Sequence of chain 1.A:
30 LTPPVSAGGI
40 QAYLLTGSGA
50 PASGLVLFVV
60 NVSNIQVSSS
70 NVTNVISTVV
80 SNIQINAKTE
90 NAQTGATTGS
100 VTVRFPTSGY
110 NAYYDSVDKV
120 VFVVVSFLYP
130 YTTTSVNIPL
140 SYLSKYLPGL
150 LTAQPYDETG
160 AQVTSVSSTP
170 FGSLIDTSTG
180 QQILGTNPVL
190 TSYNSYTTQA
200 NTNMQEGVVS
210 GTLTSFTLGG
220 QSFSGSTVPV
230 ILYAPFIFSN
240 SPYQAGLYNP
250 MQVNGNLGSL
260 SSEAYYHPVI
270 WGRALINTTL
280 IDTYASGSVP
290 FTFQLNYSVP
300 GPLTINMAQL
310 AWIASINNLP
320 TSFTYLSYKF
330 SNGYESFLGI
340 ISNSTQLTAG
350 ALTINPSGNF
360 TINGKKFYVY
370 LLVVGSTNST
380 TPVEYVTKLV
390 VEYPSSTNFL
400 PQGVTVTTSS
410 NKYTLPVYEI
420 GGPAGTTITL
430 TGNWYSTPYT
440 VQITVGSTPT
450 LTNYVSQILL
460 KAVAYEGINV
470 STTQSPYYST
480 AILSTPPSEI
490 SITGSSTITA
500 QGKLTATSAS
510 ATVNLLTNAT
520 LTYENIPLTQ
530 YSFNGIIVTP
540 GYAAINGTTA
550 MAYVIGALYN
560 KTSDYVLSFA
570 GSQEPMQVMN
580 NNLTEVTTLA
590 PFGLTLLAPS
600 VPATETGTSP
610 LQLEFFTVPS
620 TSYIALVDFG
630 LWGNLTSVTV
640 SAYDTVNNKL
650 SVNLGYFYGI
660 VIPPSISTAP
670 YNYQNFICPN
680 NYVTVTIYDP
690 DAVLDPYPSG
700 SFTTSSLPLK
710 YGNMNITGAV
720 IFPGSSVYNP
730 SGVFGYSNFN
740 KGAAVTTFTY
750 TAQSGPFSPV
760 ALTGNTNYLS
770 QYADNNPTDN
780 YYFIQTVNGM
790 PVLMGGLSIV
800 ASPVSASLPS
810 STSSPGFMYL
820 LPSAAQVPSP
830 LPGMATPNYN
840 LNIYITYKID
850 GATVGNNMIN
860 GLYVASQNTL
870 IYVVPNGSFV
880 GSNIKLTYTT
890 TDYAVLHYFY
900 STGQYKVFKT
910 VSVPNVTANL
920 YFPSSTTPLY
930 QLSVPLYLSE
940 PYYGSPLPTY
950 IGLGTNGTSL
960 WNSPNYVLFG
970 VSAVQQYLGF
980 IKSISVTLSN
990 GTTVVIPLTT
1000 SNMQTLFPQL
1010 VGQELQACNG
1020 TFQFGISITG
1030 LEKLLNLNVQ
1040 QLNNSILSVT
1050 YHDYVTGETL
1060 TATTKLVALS

A protein and the small-molecule ligand that binds it are described below.
Small molecule (SMILES): CC(=O)N[C@H]1[C@H](O[C@H]2[C@H](O)[C@@H](NC(C)=O)CO[C@@H]2CO)O[C@H](CO)[C@@H](O)[C@@H]1O

Binding-site contacts:
Ligand atom N2 contacts residue ASN1018 of chain 1.A at 3.1 Å (h-bond).
Ligand atom C6 contacts residue THR1020 of chain 1.A at 4.4 Å.
Ligand atom C1 contacts residue ASN1018 of chain 1.A at 1.4 Å.
Ligand atom C5 contacts residue ASN1018 of chain 1.A at 3.7 Å.
Ligand atom O5 contacts residue THR1020 of chain 1.A at 4.1 Å.
Ligand atom O6 contacts residue THR1020 of chain 1.A at 3.8 Å.
Ligand atom C8 contacts residue TYR936 of chain 1.A at 3.6 Å (hydrophobic).
Ligand atom C4 contacts residue ASN1018 of chain 1.A at 4.3 Å.
Ligand atom C5 contacts residue THR1020 of chain 1.A at 4.1 Å.
Ligand atom C3 contacts residue ASN1018 of chain 1.A at 3.9 Å.
Ligand atom O7 contacts residue TYR920 of chain 1.A at 4.3 Å.
Ligand atom C6 contacts residue LEU1014 of chain 1.A at 3.6 Å (hydrophobic).
Ligand atom C1 contacts residue THR1020 of chain 1.A at 4.0 Å.
Ligand atom O5 contacts residue GLN1015 of chain 1.A at 3.9 Å.
Ligand atom C2 contacts residue ASN1018 of chain 1.A at 2.6 Å.
Ligand atom O6 contacts residue LEU1014 of chain 1.A at 3.3 Å.
Ligand atom O5 contacts residue ASN1018 of chain 1.A at 2.3 Å (h-bond).
Ligand atom O7 contacts residue ASN1018 of chain 1.A at 3.1 Å (h-bond).
Ligand atom C7 contacts residue ASN1018 of chain 1.A at 3.3 Å.